Binding-site contacts:
Ligand atom CD1 contacts residue MET67 of chain 1.C at 3.2 Å (hydrophobic).
Ligand atom CA contacts residue MET227 of chain 1.C at 4.4 Å (hydrophobic).
Ligand atom CD2 contacts residue VAL46 of chain 1.C at 4.3 Å (hydrophobic).
Ligand atom N contacts residue MET227 of chain 1.C at 4.2 Å.
Ligand atom CB contacts residue MET67 of chain 1.C at 4.1 Å (hydrophobic).
Ligand atom CD1 contacts residue ILE70 of chain 1.C at 4.2 Å (hydrophobic).
Ligand atom O contacts residue MET227 of chain 1.C at 4.3 Å.
Ligand atom CD2 contacts residue VAL63 of chain 1.C at 4.1 Å (hydrophobic).
Ligand atom NE2 contacts residue MET67 of chain 1.C at 4.2 Å.
Ligand atom CD2 contacts residue MET67 of chain 1.C at 3.8 Å (hydrophobic).
Ligand atom CA contacts residue GLU230 of chain 1.C at 4.4 Å.
Ligand atom N contacts residue MET227 of chain 1.C at 3.9 Å.
Ligand atom CD2 contacts residue GLN66 of chain 1.C at 4.0 Å.
Ligand atom C contacts residue VAL49 of chain 1.C at 4.2 Å (hydrophobic).
Ligand atom N contacts residue MET67 of chain 1.C at 4.2 Å.
Ligand atom CD2 contacts residue VAL49 of chain 1.C at 3.5 Å (hydrophobic).
Ligand atom O contacts residue VAL49 of chain 1.C at 4.3 Å.
Ligand atom N contacts residue GLU230 of chain 1.C at 4.0 Å.
Ligand atom OG contacts residue GLU230 of chain 1.C at 4.5 Å.
Ligand atom CD1 contacts residue MET227 of chain 1.C at 3.7 Å (hydrophobic).
Ligand atom C contacts residue MET67 of chain 1.C at 4.3 Å (hydrophobic).
Ligand atom CG contacts residue MET67 of chain 1.C at 4.1 Å (hydrophobic).
Ligand atom CA contacts residue MET227 of chain 1.C at 4.2 Å (hydrophobic).
Ligand atom CA contacts residue VAL49 of chain 1.C at 4.1 Å (hydrophobic).
Ligand atom CD1 contacts residue GLN66 of chain 1.C at 3.8 Å.
Ligand atom CG contacts residue MET227 of chain 1.C at 4.2 Å (hydrophobic).
Ligand atom CA contacts residue LYS53 of chain 1.C at 4.3 Å.
Ligand atom CG contacts residue GLN66 of chain 1.C at 4.2 Å.
Ligand atom CD1 contacts residue VAL46 of chain 1.C at 3.8 Å (hydrophobic).
Ligand atom CA contacts residue MET67 of chain 1.C at 4.5 Å (hydrophobic).
Ligand atom CB contacts residue VAL49 of chain 1.C at 4.4 Å (hydrophobic).
Ligand atom N contacts residue VAL49 of chain 1.C at 4.1 Å.
Ligand atom O contacts residue LYS53 of chain 1.C at 3.5 Å (salt-bridge).
Ligand atom CD1 contacts residue LYS53 of chain 1.C at 3.7 Å.
Ligand atom C contacts residue MET227 of chain 1.C at 4.2 Å (hydrophobic).
Ligand atom CD1 contacts residue VAL49 of chain 1.C at 4.0 Å (hydrophobic).
Ligand atom CD contacts residue MET67 of chain 1.C at 4.3 Å (hydrophobic).
Ligand atom CD1 contacts residue GLN71 of chain 1.C at 3.7 Å.
Ligand atom CG contacts residue MET67 of chain 1.C at 4.0 Å (hydrophobic).
Ligand atom O contacts residue MET67 of chain 1.C at 4.5 Å.

This small molecule binds to this protein.
Small molecule (SMILES): CC(C)C[C@H](NC(=O)[C@H](Cc1ccccc1)NC(=O)[C@H](CCC(N)=O)NC(=O)[C@H](CC(C)C)NC(=O)[C@@H](N)CO)C(=O)N[C@@H](CC(C)C)C(=O)N[C@@H](CC(=O)O)C(=O)N[C@H](C=O)[C@@H](C)O

Sequence of chain 1.C:
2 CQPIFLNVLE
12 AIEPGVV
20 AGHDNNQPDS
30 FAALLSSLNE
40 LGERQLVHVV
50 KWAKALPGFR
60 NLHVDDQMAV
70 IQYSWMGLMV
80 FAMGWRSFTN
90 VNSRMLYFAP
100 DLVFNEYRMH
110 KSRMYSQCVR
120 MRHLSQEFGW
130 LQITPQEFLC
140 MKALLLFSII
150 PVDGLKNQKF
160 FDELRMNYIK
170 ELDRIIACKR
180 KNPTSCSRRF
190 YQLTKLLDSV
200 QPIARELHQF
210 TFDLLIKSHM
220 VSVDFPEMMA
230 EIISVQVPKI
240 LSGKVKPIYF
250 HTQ